Sequence of chain 1.A:
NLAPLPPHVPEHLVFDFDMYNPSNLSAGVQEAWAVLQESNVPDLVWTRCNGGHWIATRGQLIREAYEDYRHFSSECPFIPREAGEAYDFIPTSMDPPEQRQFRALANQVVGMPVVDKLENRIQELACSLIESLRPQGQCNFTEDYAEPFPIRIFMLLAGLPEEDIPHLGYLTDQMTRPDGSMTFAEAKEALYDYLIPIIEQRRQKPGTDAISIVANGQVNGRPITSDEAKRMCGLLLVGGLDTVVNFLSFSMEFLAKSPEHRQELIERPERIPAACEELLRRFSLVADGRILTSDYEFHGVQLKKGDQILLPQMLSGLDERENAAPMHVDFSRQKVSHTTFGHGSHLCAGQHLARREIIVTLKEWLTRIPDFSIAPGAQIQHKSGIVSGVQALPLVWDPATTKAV

This small molecule binds to this protein.
Small molecule (SMILES): CC1(C)[C@@H]2CC[C@@]1(C)C(=O)C2

Binding-site contacts:
Ligand atom C8 contacts residue HEM1 of chain 1.B at 4.1 Å.
Ligand atom C3 contacts residue HEM1 of chain 1.B at 4.1 Å.
Ligand atom C4 contacts residue HEM1 of chain 1.B at 3.5 Å.
Ligand atom C10 contacts residue PHE88 of chain 1.A at 4.0 Å (hydrophobic).
Ligand atom C8 contacts residue ILE396 of chain 1.A at 4.2 Å (hydrophobic).
Ligand atom C5 contacts residue HEM1 of chain 1.B at 3.7 Å.
Ligand atom C8 contacts residue VAL296 of chain 1.A at 3.8 Å (hydrophobic).
Ligand atom C5 contacts residue LEU245 of chain 1.A at 4.2 Å (hydrophobic).
Ligand atom C7 contacts residue VAL296 of chain 1.A at 4.5 Å (hydrophobic).
Ligand atom C3 contacts residue TYR97 of chain 1.A at 3.7 Å (hydrophobic).
Ligand atom C9 contacts residue THR253 of chain 1.A at 4.2 Å.
Ligand atom C9 contacts residue VAL296 of chain 1.A at 3.8 Å (hydrophobic).
Ligand atom C10 contacts residue ILE396 of chain 1.A at 4.3 Å (hydrophobic).
Ligand atom O contacts residue PHE88 of chain 1.A at 3.5 Å.
Ligand atom C6 contacts residue LEU245 of chain 1.A at 4.2 Å (hydrophobic).
Ligand atom O contacts residue LEU245 of chain 1.A at 3.8 Å.
Ligand atom O contacts residue TYR97 of chain 1.A at 2.7 Å (h-bond).
Ligand atom C8 contacts residue ASP298 of chain 1.A at 3.9 Å.
Ligand atom C9 contacts residue VAL397 of chain 1.A at 4.1 Å (hydrophobic).
Ligand atom O contacts residue PHE99 of chain 1.A at 4.4 Å.
Ligand atom C8 contacts residue PHE88 of chain 1.A at 4.5 Å (hydrophobic).
Ligand atom C10 contacts residue VAL248 of chain 1.A at 3.6 Å (hydrophobic).
Ligand atom C2 contacts residue TYR97 of chain 1.A at 3.5 Å (hydrophobic).
Ligand atom C10 contacts residue THR186 of chain 1.A at 3.9 Å.
Ligand atom C3 contacts residue LEU245 of chain 1.A at 3.7 Å (hydrophobic).
Ligand atom C6 contacts residue GLY249 of chain 1.A at 4.1 Å.
Ligand atom C2 contacts residue LEU245 of chain 1.A at 3.8 Å (hydrophobic).
Ligand atom C10 contacts residue VAL397 of chain 1.A at 4.2 Å (hydrophobic).
Ligand atom C1 contacts residue VAL248 of chain 1.A at 4.1 Å (hydrophobic).
Ligand atom C6 contacts residue VAL248 of chain 1.A at 3.7 Å (hydrophobic).
Ligand atom C3 contacts residue THR102 of chain 1.A at 3.9 Å.
Ligand atom C2 contacts residue PHE88 of chain 1.A at 4.3 Å (hydrophobic).
Ligand atom C9 contacts residue HEM1 of chain 1.B at 3.9 Å.